The protein below binds the small molecule below.
Small molecule (SMILES): OCc1ccc(-n2cnc3ccccc32)cc1

Binding-site contacts:
Ligand atom C01 contacts residue ASP220 of chain 1.A at 3.4 Å.
Ligand atom N09 contacts residue ILE173 of chain 1.A at 4.5 Å.
Ligand atom C02 contacts residue PRO172 of chain 1.A at 4.3 Å (hydrophobic).
Ligand atom C10 contacts residue ILE173 of chain 1.A at 4.2 Å (hydrophobic).
Ligand atom C08 contacts residue ASN47 of chain 1.A at 4.1 Å.
Ligand atom C16 contacts residue LYS127 of chain 1.A at 1.4 Å.
Ligand atom C14 contacts residue LYS127 of chain 1.A at 3.7 Å.
Ligand atom C12 contacts residue TRP13 of chain 1.B at 3.5 Å (hydrophobic).
Ligand atom C14 contacts residue TRP13 of chain 1.B at 3.4 Å (hydrophobic).
Ligand atom C03 contacts residue TRP13 of chain 1.B at 4.0 Å (hydrophobic).
Ligand atom C11 contacts residue LYS127 of chain 1.A at 4.3 Å.
Ligand atom C08 contacts residue ILE173 of chain 1.A at 4.2 Å (hydrophobic).
Ligand atom C12 contacts residue GLY176 of chain 1.A at 4.1 Å.
Ligand atom N09 contacts residue TRP13 of chain 1.B at 4.4 Å.
Ligand atom C04 contacts residue TRP13 of chain 1.B at 4.5 Å (hydrophobic).
Ligand atom C12 contacts residue PRO172 of chain 1.A at 3.5 Å (hydrophobic).
Ligand atom C06 contacts residue ASP220 of chain 1.A at 4.0 Å.
Ligand atom C15 contacts residue ASN47 of chain 1.A at 3.8 Å.
Ligand atom C11 contacts residue ILE224 of chain 1.A at 4.3 Å (hydrophobic).
Ligand atom C14 contacts residue PHE124 of chain 1.A at 3.7 Å (hydrophobic).
Ligand atom C10 contacts residue TRP13 of chain 1.B at 3.7 Å (hydrophobic).
Ligand atom C12 contacts residue ILE173 of chain 1.A at 4.0 Å (hydrophobic).
Ligand atom N09 contacts residue PRO172 of chain 1.A at 4.1 Å.
Ligand atom C03 contacts residue PRO172 of chain 1.A at 3.9 Å (hydrophobic).
Ligand atom C13 contacts residue LYS127 of chain 1.A at 2.5 Å.
Ligand atom C02 contacts residue ILE224 of chain 1.A at 4.3 Å (hydrophobic).
Ligand atom C04 contacts residue PRO172 of chain 1.A at 3.8 Å (hydrophobic).
Ligand atom C11 contacts residue ILE173 of chain 1.A at 4.0 Å (hydrophobic).
Ligand atom C16 contacts residue TRP13 of chain 1.B at 3.3 Å (hydrophobic).
Ligand atom N07 contacts residue ASN47 of chain 1.A at 4.4 Å.
Ligand atom C03 contacts residue ILE224 of chain 1.A at 4.0 Å (hydrophobic).
Ligand atom C12 contacts residue LYS127 of chain 1.A at 2.9 Å.
Ligand atom C11 contacts residue PRO172 of chain 1.A at 3.4 Å (hydrophobic).
Ligand atom C15 contacts residue PHE124 of chain 1.A at 3.9 Å (hydrophobic).
Ligand atom C02 contacts residue ASP220 of chain 1.A at 4.3 Å.
Ligand atom C06 contacts residue PRO172 of chain 1.A at 4.4 Å (hydrophobic).
Ligand atom C11 contacts residue TRP13 of chain 1.B at 3.8 Å (hydrophobic).
Ligand atom C13 contacts residue TRP13 of chain 1.B at 3.5 Å (hydrophobic).
Ligand atom C15 contacts residue TRP13 of chain 1.B at 3.5 Å (hydrophobic).
Ligand atom C05 contacts residue PRO172 of chain 1.A at 4.1 Å (hydrophobic).

Sequence of chain 1.B:
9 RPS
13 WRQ

Sequence of chain 1.A:
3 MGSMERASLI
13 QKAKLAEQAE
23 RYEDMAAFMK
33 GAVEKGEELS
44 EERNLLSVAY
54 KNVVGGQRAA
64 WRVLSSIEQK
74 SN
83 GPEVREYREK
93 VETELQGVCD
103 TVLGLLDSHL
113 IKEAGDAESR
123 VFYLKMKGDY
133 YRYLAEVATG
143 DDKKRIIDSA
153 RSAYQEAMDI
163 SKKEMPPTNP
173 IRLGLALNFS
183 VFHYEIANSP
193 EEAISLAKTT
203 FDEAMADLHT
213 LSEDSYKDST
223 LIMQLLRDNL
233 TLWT